A small-molecule ligand and the protein it binds are described below.
Small molecule (SMILES): Nc1nc2c(ncn2[C@H]2C[C@H](O)[C@@H](CO[P](=O)(O)O[P](=O)(O)OP(=O)(O)O)O2)c(=O)[nH]1

Sequence of chain 1.A:
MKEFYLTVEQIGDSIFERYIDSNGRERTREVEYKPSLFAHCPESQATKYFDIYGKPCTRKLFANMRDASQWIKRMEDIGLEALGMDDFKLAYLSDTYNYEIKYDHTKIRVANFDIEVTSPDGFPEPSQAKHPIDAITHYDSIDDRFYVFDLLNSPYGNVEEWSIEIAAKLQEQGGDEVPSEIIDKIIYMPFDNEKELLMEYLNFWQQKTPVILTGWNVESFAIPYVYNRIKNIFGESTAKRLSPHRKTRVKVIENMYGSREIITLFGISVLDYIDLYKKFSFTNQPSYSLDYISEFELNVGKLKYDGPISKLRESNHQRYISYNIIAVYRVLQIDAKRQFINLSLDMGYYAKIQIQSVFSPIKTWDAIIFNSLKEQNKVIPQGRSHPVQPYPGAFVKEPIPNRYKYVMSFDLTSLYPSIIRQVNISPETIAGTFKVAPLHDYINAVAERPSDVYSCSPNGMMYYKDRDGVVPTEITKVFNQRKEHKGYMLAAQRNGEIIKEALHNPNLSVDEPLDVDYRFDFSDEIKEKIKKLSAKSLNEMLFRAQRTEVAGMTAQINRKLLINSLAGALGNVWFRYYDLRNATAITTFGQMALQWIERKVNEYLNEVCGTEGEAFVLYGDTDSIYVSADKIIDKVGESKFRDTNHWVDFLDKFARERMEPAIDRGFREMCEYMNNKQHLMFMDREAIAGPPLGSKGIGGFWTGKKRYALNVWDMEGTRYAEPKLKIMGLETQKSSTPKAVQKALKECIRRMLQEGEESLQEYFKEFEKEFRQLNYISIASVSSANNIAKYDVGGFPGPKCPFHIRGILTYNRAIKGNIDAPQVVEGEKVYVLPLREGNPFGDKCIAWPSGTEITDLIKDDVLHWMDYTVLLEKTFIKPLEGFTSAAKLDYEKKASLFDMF

Binding-site contacts:
Ligand atom O1G contacts residue LEU412 of chain 1.A at 3.5 Å (h-bond).
Ligand atom O2B contacts residue ASP623 of chain 1.A at 3.1 Å (salt-bridge).
Ligand atom C5' contacts residue ASP623 of chain 1.A at 3.4 Å.
Ligand atom O3B contacts residue SER414 of chain 1.A at 3.5 Å.
Ligand atom O2B contacts residue CA1 of chain 1.E at 2.3 Å.
Ligand atom O2A contacts residue CA1 of chain 1.E at 2.6 Å.
Ligand atom O1B contacts residue LEU415 of chain 1.A at 3.6 Å.
Ligand atom O2A contacts residue ASP623 of chain 1.A at 3.0 Å (salt-bridge).
Ligand atom PB contacts residue CA1 of chain 1.E at 3.4 Å.
Ligand atom O1A contacts residue LYS560 of chain 1.A at 3.1 Å (salt-bridge).
Ligand atom PA contacts residue CA1 of chain 1.E at 3.7 Å.
Ligand atom PA contacts residue CA1 of chain 1.F at 3.8 Å.
Ligand atom O2G contacts residue ARG482 of chain 1.A at 3.0 Å (salt-bridge).
Ligand atom O1G contacts residue CA1 of chain 1.E at 2.2 Å.
Ligand atom O3' contacts residue ASN564 of chain 1.A at 3.6 Å.
Ligand atom O3B contacts residue ARG482 of chain 1.A at 3.7 Å.
Ligand atom O2G contacts residue SER414 of chain 1.A at 2.8 Å (h-bond).
Ligand atom C2' contacts residue TYR416 of chain 1.A at 3.5 Å (hydrophobic).
Ligand atom O2G contacts residue THR413 of chain 1.A at 3.7 Å.
Ligand atom O2B contacts residue SER414 of chain 1.A at 3.3 Å (h-bond).
Ligand atom O3' contacts residue TYR416 of chain 1.A at 3.0 Å (h-bond).
Ligand atom PG contacts residue ARG482 of chain 1.A at 3.7 Å.
Ligand atom O3A contacts residue LYS560 of chain 1.A at 3.1 Å.
Ligand atom O1B contacts residue SER414 of chain 1.A at 3.5 Å.
Ligand atom O1B contacts residue ASN564 of chain 1.A at 3.4 Å (h-bond).
Ligand atom O2A contacts residue ASP411 of chain 1.A at 3.4 Å (salt-bridge).
Ligand atom O3G contacts residue ARG482 of chain 1.A at 2.7 Å (salt-bridge).
Ligand atom N2 contacts residue ASN564 of chain 1.A at 3.4 Å (h-bond).
Ligand atom PG contacts residue SER414 of chain 1.A at 3.6 Å.
Ligand atom O3G contacts residue LYS486 of chain 1.A at 3.3 Å (salt-bridge).
Ligand atom O1G contacts residue ASP411 of chain 1.A at 3.0 Å (salt-bridge).
Ligand atom O2B contacts residue LEU412 of chain 1.A at 3.2 Å (h-bond).
Ligand atom O3A contacts residue CA1 of chain 1.E at 3.7 Å.
Ligand atom PB contacts residue SER414 of chain 1.A at 3.6 Å.
Ligand atom O2A contacts residue CA1 of chain 1.F at 2.5 Å.
Ligand atom O2B contacts residue LEU415 of chain 1.A at 3.1 Å (h-bond).
Ligand atom O3' contacts residue LEU415 of chain 1.A at 3.2 Å (h-bond).
Ligand atom C3' contacts residue ASN564 of chain 1.A at 3.7 Å.
Ligand atom O4' contacts residue THR622 of chain 1.A at 3.5 Å.
Ligand atom PG contacts residue CA1 of chain 1.E at 3.5 Å.